Binding-site contacts:
Ligand atom O5 contacts residue PHE189 of chain 1.D at 4.2 Å.
Ligand atom C4 contacts residue ASN113 of chain 1.D at 4.2 Å.
Ligand atom C2 contacts residue GLU109 of chain 1.D at 4.3 Å.
Ligand atom O6 contacts residue TYR116 of chain 1.D at 3.8 Å.
Ligand atom O5 contacts residue ASN113 of chain 1.D at 2.4 Å (h-bond).
Ligand atom C3 contacts residue ASN113 of chain 1.D at 3.8 Å.
Ligand atom C1 contacts residue ARG185 of chain 1.D at 3.9 Å.
Ligand atom O6 contacts residue ASP208 of chain 1.C at 3.0 Å (salt-bridge).
Ligand atom C1 contacts residue SER115 of chain 1.D at 4.5 Å.
Ligand atom C8 contacts residue ASN113 of chain 1.D at 4.5 Å.
Ligand atom O7 contacts residue LEU207 of chain 1.C at 3.9 Å.
Ligand atom O5 contacts residue GLU109 of chain 1.D at 3.6 Å (salt-bridge).
Ligand atom C6 contacts residue ASP208 of chain 1.C at 3.3 Å.
Ligand atom O7 contacts residue ASN113 of chain 1.D at 3.5 Å (h-bond).
Ligand atom O6 contacts residue LEU207 of chain 1.C at 4.0 Å.
Ligand atom O4 contacts residue ARG185 of chain 1.D at 3.0 Å (salt-bridge).
Ligand atom C6 contacts residue TYR116 of chain 1.D at 3.6 Å (hydrophobic).
Ligand atom C1 contacts residue TYR116 of chain 1.D at 3.9 Å (hydrophobic).
Ligand atom C5 contacts residue PHE189 of chain 1.D at 3.9 Å (hydrophobic).
Ligand atom C5 contacts residue TYR116 of chain 1.D at 4.3 Å (hydrophobic).
Ligand atom C2 contacts residue ARG185 of chain 1.D at 3.6 Å.
Ligand atom O5 contacts residue LEU207 of chain 1.C at 4.3 Å.
Ligand atom C4 contacts residue ARG185 of chain 1.D at 3.9 Å.
Ligand atom O3 contacts residue ARG185 of chain 1.D at 4.4 Å.
Ligand atom C4 contacts residue LEU207 of chain 1.C at 4.3 Å (hydrophobic).
Ligand atom N2 contacts residue ASN113 of chain 1.D at 2.8 Å (h-bond).
Ligand atom C7 contacts residue ASN113 of chain 1.D at 3.4 Å.
Ligand atom C5 contacts residue ARG185 of chain 1.D at 4.2 Å.
Ligand atom C3 contacts residue ARG185 of chain 1.D at 3.9 Å.
Ligand atom C5 contacts residue ASN113 of chain 1.D at 3.7 Å.
Ligand atom C1 contacts residue ASN113 of chain 1.D at 1.4 Å.
Ligand atom C8 contacts residue PHE189 of chain 1.D at 4.3 Å (hydrophobic).
Ligand atom C1 contacts residue GLU109 of chain 1.D at 3.8 Å.
Ligand atom O5 contacts residue TYR116 of chain 1.D at 3.5 Å.
Ligand atom C6 contacts residue PHE189 of chain 1.D at 3.8 Å (hydrophobic).
Ligand atom C7 contacts residue ARG185 of chain 1.D at 3.6 Å.
Ligand atom C8 contacts residue ARG185 of chain 1.D at 3.8 Å.
Ligand atom N2 contacts residue ARG185 of chain 1.D at 3.0 Å (salt-bridge).
Ligand atom O7 contacts residue GLU109 of chain 1.D at 4.5 Å.
Ligand atom C2 contacts residue ASN113 of chain 1.D at 2.4 Å.

Sequence of chain 1.C:
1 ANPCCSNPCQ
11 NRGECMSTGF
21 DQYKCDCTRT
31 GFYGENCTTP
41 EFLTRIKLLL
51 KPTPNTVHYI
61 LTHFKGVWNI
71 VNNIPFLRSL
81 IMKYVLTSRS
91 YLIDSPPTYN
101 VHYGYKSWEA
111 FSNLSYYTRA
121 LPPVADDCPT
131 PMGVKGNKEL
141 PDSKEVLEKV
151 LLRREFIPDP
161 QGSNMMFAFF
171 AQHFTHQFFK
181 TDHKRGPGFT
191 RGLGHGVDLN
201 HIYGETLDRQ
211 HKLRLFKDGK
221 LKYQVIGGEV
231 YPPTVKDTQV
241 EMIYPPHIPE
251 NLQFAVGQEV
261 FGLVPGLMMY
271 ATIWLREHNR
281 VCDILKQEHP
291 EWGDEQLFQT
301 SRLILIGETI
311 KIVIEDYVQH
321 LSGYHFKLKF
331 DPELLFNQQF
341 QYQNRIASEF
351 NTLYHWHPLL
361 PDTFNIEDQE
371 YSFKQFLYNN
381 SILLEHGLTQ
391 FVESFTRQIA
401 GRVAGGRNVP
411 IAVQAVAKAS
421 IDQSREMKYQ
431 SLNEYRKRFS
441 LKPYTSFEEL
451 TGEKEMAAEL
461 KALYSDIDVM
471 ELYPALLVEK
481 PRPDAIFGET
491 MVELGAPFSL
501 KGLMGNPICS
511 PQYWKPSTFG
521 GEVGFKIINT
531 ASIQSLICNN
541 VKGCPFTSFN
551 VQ

A small-molecule ligand and the protein it binds are described below.
Small molecule (SMILES): CC(=O)N[C@H]1[C@H](O[C@H]2[C@H](O)[C@@H](NC(C)=O)CO[C@@H]2CO)O[C@H](CO)[C@@H](O[C@@H]2O[C@H](CO)[C@@H](O)[C@H](O)[C@H]2NC(C)=O)[C@@H]1O

Sequence of chain 1.D:
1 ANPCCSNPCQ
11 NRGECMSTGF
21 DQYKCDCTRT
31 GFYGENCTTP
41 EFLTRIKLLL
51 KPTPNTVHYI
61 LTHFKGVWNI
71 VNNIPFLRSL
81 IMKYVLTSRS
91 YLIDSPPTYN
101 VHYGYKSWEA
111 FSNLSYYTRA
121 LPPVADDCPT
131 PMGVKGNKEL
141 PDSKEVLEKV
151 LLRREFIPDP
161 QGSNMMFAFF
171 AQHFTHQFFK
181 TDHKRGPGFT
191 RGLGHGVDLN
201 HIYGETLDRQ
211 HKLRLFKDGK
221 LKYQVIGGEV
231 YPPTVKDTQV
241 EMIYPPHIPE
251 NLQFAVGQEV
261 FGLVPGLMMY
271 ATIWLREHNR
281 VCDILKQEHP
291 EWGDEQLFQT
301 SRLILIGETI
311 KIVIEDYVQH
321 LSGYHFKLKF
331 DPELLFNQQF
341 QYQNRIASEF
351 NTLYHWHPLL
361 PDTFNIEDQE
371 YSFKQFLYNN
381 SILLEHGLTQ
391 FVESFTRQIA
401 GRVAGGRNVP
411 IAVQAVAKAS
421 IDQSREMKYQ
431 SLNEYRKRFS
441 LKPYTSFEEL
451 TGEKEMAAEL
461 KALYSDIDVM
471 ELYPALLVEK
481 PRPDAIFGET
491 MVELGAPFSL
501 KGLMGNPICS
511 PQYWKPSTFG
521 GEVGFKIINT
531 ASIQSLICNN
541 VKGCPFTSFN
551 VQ